Sequence of chain 1.A:
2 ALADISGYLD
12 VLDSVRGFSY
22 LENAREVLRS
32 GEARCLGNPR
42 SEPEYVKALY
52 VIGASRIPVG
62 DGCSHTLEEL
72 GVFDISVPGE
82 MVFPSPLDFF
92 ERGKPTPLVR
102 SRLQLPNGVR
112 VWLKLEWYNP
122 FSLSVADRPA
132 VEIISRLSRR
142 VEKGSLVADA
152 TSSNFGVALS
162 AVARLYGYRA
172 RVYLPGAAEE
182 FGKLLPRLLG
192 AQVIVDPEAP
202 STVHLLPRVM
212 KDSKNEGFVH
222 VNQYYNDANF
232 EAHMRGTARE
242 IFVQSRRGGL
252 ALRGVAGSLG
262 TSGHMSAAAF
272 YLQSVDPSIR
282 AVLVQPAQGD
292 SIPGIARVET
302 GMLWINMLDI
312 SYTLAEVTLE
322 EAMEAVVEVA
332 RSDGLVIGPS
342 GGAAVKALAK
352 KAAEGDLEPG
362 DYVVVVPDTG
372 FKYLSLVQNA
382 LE

Binding-site contacts:
Ligand atom N1 contacts residue PRO368 of chain 1.A at 3.3 Å.
Ligand atom C3 contacts residue ASN155 of chain 1.A at 3.4 Å.
Ligand atom C2A contacts residue ASN155 of chain 1.A at 3.0 Å.
Ligand atom OXT contacts residue SER154 of chain 1.A at 3.3 Å (h-bond).
Ligand atom N1 contacts residue SER341 of chain 1.A at 2.7 Å (h-bond).
Ligand atom O4P contacts residue HIS265 of chain 1.A at 3.1 Å (h-bond).
Ligand atom OXT contacts residue ASN155 of chain 1.A at 3.0 Å (h-bond).
Ligand atom OXT contacts residue SER153 of chain 1.A at 2.8 Å (h-bond).
Ligand atom C contacts residue THR152 of chain 1.A at 3.0 Å.
Ligand atom O2P contacts residue SER263 of chain 1.A at 2.8 Å (h-bond).
Ligand atom C5A contacts residue GLY261 of chain 1.A at 3.5 Å.
Ligand atom P contacts residue THR262 of chain 1.A at 3.5 Å.
Ligand atom O2P contacts residue GLY264 of chain 1.A at 3.5 Å (h-bond).
Ligand atom O7P contacts residue THR203 of chain 1.A at 2.9 Å (h-bond).
Ligand atom O contacts residue THR152 of chain 1.A at 2.5 Å (h-bond).
Ligand atom C2A contacts residue ASP369 of chain 1.A at 3.5 Å.
Ligand atom O3 contacts residue ASN155 of chain 1.A at 2.4 Å (h-bond).
Ligand atom OXT contacts residue THR152 of chain 1.A at 3.1 Å (h-bond).
Ligand atom C6 contacts residue ILE296 of chain 1.A at 3.2 Å (hydrophobic).
Ligand atom OG contacts residue SER153 of chain 1.A at 3.3 Å (h-bond).
Ligand atom C6 contacts residue SER259 of chain 1.A at 3.4 Å.
Ligand atom O7P contacts residue TYR225 of chain 1.A at 2.4 Å (h-bond).
Ligand atom C2A contacts residue SER341 of chain 1.A at 3.3 Å.
Ligand atom O3P contacts residue THR262 of chain 1.A at 2.8 Å (h-bond).
Ligand atom CA contacts residue GLN224 of chain 1.A at 3.5 Å.
Ligand atom OXT contacts residue PHE156 of chain 1.A at 3.4 Å (h-bond).
Ligand atom O6P contacts residue GLY295 of chain 1.A at 3.2 Å (h-bond).
Ligand atom O5P contacts residue GLY261 of chain 1.A at 2.7 Å.
Ligand atom O1P contacts residue HIS265 of chain 1.A at 2.9 Å (h-bond).
Ligand atom C contacts residue SER153 of chain 1.A at 3.0 Å.
Ligand atom O2P contacts residue GLY261 of chain 1.A at 3.2 Å (h-bond).
Ligand atom O6P contacts residue GLY261 of chain 1.A at 3.5 Å.
Ligand atom P contacts residue HIS265 of chain 1.A at 3.5 Å.
Ligand atom CB contacts residue GLN224 of chain 1.A at 3.4 Å.
Ligand atom C5 contacts residue GLY295 of chain 1.A at 3.5 Å.
Ligand atom P2 contacts residue TYR225 of chain 1.A at 3.6 Å.
Ligand atom O5P contacts residue THR262 of chain 1.A at 2.7 Å (h-bond).
Ligand atom O contacts residue SER153 of chain 1.A at 2.6 Å (h-bond).
Ligand atom C2 contacts residue SER341 of chain 1.A at 3.5 Å.
Ligand atom O contacts residue GLN224 of chain 1.A at 3.3 Å (h-bond).

This protein binds this small molecule.
Small molecule (SMILES): Cc1ncc(COP(=O)(O)O)c(/C=N/[C@@H](COP(=O)(O)O)C(=O)O)c1O